The small molecule below binds the protein below.
Small molecule (SMILES): CC(C)CCC[C@@H](C)[C@H]1CC[C@H]2[C@@H]3CC=C4C[C@@H](OC(=O)CCC(=O)O)CC[C@]4(C)[C@H]3CC[C@]12C

Sequence of chain 1.B:
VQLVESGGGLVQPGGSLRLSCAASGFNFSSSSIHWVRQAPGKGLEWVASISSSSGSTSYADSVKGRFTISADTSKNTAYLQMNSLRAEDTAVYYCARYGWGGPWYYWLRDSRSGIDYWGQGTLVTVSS

Binding-site contacts:
Ligand atom CBH contacts residue TRP108 of chain 1.B at 4.0 Å (hydrophobic).
Ligand atom CAE contacts residue TYR109 of chain 1.B at 3.2 Å (hydrophobic).
Ligand atom CBB contacts residue TYR109 of chain 1.B at 3.7 Å (hydrophobic).
Ligand atom CBE contacts residue TYR109 of chain 1.B at 4.2 Å (hydrophobic).
Ligand atom OAW contacts residue ILE237 of chain 1.A at 4.2 Å.
Ligand atom CAU contacts residue TYR109 of chain 1.B at 3.1 Å (hydrophobic).
Ligand atom OAF contacts residue LEU242 of chain 1.A at 4.0 Å.
Ligand atom CBI contacts residue TYR109 of chain 1.B at 3.7 Å (hydrophobic).
Ligand atom CAD contacts residue TRP108 of chain 1.B at 2.9 Å (hydrophobic).
Ligand atom CAR contacts residue GLY238 of chain 1.A at 3.8 Å.
Ligand atom OAG contacts residue TRP108 of chain 1.B at 4.0 Å.
Ligand atom CAX contacts residue LEU242 of chain 1.A at 4.4 Å (hydrophobic).
Ligand atom CAT contacts residue TRP108 of chain 1.B at 3.8 Å (hydrophobic).
Ligand atom CAC contacts residue TYR109 of chain 1.B at 2.7 Å (hydrophobic).
Ligand atom CAS contacts residue TYR109 of chain 1.B at 3.3 Å (hydrophobic).
Ligand atom CAR contacts residue TRP108 of chain 1.B at 3.9 Å (hydrophobic).
Ligand atom CAR contacts residue ILE237 of chain 1.A at 4.4 Å (hydrophobic).
Ligand atom CAD contacts residue TYR109 of chain 1.B at 4.4 Å (hydrophobic).
Ligand atom CAT contacts residue GLY238 of chain 1.A at 4.4 Å.
Ligand atom OAF contacts residue TRP104 of chain 1.B at 3.8 Å.

Sequence of chain 1.A:
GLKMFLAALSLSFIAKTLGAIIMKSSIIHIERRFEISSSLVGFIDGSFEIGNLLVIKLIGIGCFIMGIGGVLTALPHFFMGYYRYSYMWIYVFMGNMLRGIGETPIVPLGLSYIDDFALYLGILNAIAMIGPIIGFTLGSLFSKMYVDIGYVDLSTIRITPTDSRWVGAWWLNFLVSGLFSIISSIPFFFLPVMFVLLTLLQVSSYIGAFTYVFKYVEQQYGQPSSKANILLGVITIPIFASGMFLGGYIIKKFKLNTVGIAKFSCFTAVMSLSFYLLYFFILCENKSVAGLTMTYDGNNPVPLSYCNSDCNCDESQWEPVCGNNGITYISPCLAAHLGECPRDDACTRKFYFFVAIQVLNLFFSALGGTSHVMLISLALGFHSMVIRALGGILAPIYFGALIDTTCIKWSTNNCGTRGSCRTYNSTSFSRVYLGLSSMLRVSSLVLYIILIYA